Binding-site contacts:
Ligand atom C5 contacts residue GLU233 of chain 1.A at 3.4 Å.
Ligand atom O3 contacts residue GLU233 of chain 1.A at 3.1 Å (salt-bridge).
Ligand atom C3 contacts residue ARG311 of chain 1.A at 3.8 Å.
Ligand atom N2 contacts residue ASN595 of chain 2.A at 2.9 Å (h-bond).
Ligand atom O7 contacts residue GLN697 of chain 2.A at 3.3 Å (h-bond).
Ligand atom C5 contacts residue ASN595 of chain 2.A at 3.5 Å.
Ligand atom C8 contacts residue ALA592 of chain 2.A at 3.7 Å (hydrophobic).
Ligand atom C3 contacts residue GLU233 of chain 1.A at 3.8 Å.
Ligand atom N2 contacts residue GLN697 of chain 2.A at 3.6 Å.
Ligand atom C2 contacts residue GLU233 of chain 1.A at 3.2 Å.
Ligand atom C2 contacts residue ARG311 of chain 1.A at 3.9 Å.
Ligand atom C2 contacts residue SER591 of chain 2.A at 3.7 Å.
Ligand atom C4 contacts residue ARG311 of chain 1.A at 3.5 Å.
Ligand atom C7 contacts residue GLN697 of chain 2.A at 3.4 Å.
Ligand atom C1 contacts residue ARG311 of chain 1.A at 4.0 Å.
Ligand atom C1 contacts residue GLN697 of chain 2.A at 3.8 Å.
Ligand atom C2 contacts residue GLN697 of chain 2.A at 3.7 Å.
Ligand atom C8 contacts residue SER588 of chain 2.A at 3.5 Å.
Ligand atom C4 contacts residue GLU233 of chain 1.A at 3.7 Å.
Ligand atom C1 contacts residue GLU233 of chain 1.A at 4.0 Å.
Ligand atom O3 contacts residue ARG311 of chain 1.A at 3.0 Å (salt-bridge).
Ligand atom C1 contacts residue SER591 of chain 2.A at 3.6 Å.
Ligand atom C3 contacts residue ARG311 of chain 1.A at 3.8 Å.
Ligand atom O4 contacts residue ARG311 of chain 1.A at 3.9 Å.
Ligand atom O4 contacts residue GLU233 of chain 1.A at 3.2 Å (salt-bridge).
Ligand atom C3 contacts residue ASN595 of chain 2.A at 3.7 Å.
Ligand atom C1 contacts residue ASN595 of chain 2.A at 1.4 Å.
Ligand atom O2 contacts residue ARG311 of chain 1.A at 3.4 Å (salt-bridge).
Ligand atom O7 contacts residue TYR234 of chain 1.A at 4.0 Å.
Ligand atom O5 contacts residue ASN595 of chain 2.A at 2.2 Å (h-bond).
Ligand atom O2 contacts residue HIS69 of chain 1.A at 3.0 Å (h-bond).
Ligand atom O5 contacts residue HIS69 of chain 1.A at 3.5 Å.
Ligand atom C7 contacts residue SER591 of chain 2.A at 3.8 Å.
Ligand atom C8 contacts residue TYR234 of chain 1.A at 3.7 Å (hydrophobic).
Ligand atom N2 contacts residue SER591 of chain 2.A at 2.9 Å (h-bond).
Ligand atom C3 contacts residue GLU233 of chain 1.A at 3.5 Å.
Ligand atom C7 contacts residue ASN595 of chain 2.A at 3.8 Å.
Ligand atom O2 contacts residue GLU233 of chain 1.A at 2.5 Å (salt-bridge).
Ligand atom C2 contacts residue ASN595 of chain 2.A at 2.4 Å.
Ligand atom C8 contacts residue SER591 of chain 2.A at 3.9 Å.

The protein below binds the small molecule below.
Small molecule (SMILES): CC(=O)N[C@H]1[C@H](O[C@H]2[C@H](O)[C@@H](NC(C)=O)CO[C@@H]2CO)O[C@H](CO)[C@@H](O[C@@H]2O[C@H](CO)[C@@H](O)[C@H](O[C@H]3O[C@H](CO)[C@@H](O)[C@H](O)[C@@H]3O)[C@@H]2O)[C@@H]1O

Sequence of chain 1.A:
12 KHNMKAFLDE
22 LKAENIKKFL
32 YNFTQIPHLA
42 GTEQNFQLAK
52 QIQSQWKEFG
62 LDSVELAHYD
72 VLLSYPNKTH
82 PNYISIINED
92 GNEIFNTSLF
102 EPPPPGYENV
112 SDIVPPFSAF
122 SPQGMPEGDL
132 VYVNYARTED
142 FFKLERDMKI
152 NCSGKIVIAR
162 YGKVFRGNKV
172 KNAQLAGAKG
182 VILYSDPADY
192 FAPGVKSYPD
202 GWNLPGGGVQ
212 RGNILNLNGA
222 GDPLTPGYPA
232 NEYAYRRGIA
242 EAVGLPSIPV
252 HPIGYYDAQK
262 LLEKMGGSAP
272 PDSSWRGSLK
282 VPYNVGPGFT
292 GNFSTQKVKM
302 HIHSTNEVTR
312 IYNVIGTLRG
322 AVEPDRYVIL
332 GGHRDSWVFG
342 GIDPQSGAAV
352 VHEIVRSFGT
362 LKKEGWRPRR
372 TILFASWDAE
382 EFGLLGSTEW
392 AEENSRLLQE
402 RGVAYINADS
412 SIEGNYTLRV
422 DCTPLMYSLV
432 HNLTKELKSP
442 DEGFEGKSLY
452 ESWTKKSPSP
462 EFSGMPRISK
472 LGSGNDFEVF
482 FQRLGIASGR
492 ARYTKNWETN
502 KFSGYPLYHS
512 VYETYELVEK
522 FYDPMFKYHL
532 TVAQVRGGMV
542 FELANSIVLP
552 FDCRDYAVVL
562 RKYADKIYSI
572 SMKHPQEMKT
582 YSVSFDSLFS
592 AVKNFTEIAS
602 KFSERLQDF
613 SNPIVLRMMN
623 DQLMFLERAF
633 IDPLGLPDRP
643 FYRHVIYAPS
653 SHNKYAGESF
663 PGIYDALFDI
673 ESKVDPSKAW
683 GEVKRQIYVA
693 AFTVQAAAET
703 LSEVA

Sequence of chain 2.A:
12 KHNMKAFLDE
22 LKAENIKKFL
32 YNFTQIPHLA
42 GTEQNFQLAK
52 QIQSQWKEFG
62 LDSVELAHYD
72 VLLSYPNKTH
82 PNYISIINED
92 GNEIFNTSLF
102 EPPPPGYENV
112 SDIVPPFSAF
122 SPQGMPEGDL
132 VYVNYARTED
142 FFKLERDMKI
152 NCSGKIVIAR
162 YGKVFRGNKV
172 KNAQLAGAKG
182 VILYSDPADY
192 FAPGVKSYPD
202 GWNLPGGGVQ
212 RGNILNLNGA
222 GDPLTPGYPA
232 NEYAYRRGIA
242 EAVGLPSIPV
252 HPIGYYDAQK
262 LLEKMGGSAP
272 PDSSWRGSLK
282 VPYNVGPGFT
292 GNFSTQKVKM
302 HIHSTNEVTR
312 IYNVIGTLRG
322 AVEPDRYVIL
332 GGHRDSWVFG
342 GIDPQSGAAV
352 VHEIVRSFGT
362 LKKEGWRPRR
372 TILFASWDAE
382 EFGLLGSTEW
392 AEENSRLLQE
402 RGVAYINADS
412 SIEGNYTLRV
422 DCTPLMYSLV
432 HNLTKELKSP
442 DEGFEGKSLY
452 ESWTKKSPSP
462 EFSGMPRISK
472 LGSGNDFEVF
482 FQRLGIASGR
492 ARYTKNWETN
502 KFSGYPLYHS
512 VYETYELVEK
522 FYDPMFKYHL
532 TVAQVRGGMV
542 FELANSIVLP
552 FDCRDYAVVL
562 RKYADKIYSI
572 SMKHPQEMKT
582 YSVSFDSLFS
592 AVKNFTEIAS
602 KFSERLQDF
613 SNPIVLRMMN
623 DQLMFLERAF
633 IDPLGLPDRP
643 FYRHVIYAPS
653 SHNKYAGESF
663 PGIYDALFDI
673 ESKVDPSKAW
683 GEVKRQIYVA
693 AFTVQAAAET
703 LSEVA